Binding-site contacts:
Ligand atom O3 contacts residue ASP100 of chain 1.A at 2.5 Å (salt-bridge).
Ligand atom C2 contacts residue CA1 of chain 1.E at 3.4 Å.
Ligand atom C2 contacts residue ALA23 of chain 1.A at 4.1 Å (hydrophobic).
Ligand atom C5 contacts residue SER24 of chain 1.A at 3.9 Å.
Ligand atom C6 contacts residue THR46 of chain 1.A at 4.2 Å.
Ligand atom O2 contacts residue GLY98 of chain 1.A at 4.1 Å.
Ligand atom C3 contacts residue CA1 of chain 1.F at 3.4 Å.
Ligand atom O2 contacts residue CA1 of chain 1.E at 2.6 Å.
Ligand atom C2 contacts residue CA1 of chain 1.F at 3.9 Å.
Ligand atom O2 contacts residue ASP100 of chain 1.A at 3.6 Å.
Ligand atom C5 contacts residue GLY115 of chain 1.B at 4.0 Å.
Ligand atom O3 contacts residue CA1 of chain 1.E at 2.5 Å.
Ligand atom C4 contacts residue ASP100 of chain 1.A at 4.0 Å.
Ligand atom O4 contacts residue ASP102 of chain 1.A at 4.1 Å.
Ligand atom C2 contacts residue ASP105 of chain 1.A at 3.3 Å.
Ligand atom O4 contacts residue ASN22 of chain 1.A at 2.9 Å (h-bond).
Ligand atom C3 contacts residue ASP100 of chain 1.A at 3.2 Å.
Ligand atom C3 contacts residue ASP105 of chain 1.A at 3.7 Å.
Ligand atom O3 contacts residue CA1 of chain 1.F at 2.5 Å.
Ligand atom C4 contacts residue GLY115 of chain 1.B at 3.3 Å.
Ligand atom C1 contacts residue ALA23 of chain 1.A at 4.2 Å (hydrophobic).
Ligand atom C3 contacts residue ASP102 of chain 1.A at 4.2 Å.
Ligand atom O4 contacts residue ALA23 of chain 1.A at 3.4 Å.
Ligand atom O2 contacts residue ASP97 of chain 1.A at 2.8 Å (salt-bridge).
Ligand atom O3 contacts residue ASP102 of chain 1.A at 2.9 Å (salt-bridge).
Ligand atom O3 contacts residue ASP105 of chain 1.A at 3.1 Å (salt-bridge).
Ligand atom C6 contacts residue SER24 of chain 1.A at 3.7 Å.
Ligand atom O5 contacts residue SER24 of chain 1.A at 2.9 Å (h-bond).
Ligand atom O5 contacts residue ALA23 of chain 1.A at 3.7 Å.
Ligand atom O2 contacts residue ASP105 of chain 1.A at 3.3 Å (salt-bridge).
Ligand atom C4 contacts residue CA1 of chain 1.F at 3.4 Å.
Ligand atom O4 contacts residue GLY115 of chain 1.B at 2.5 Å (h-bond).
Ligand atom C6 contacts residue GLY115 of chain 1.B at 3.5 Å.
Ligand atom C1 contacts residue SER24 of chain 1.A at 3.9 Å.
Ligand atom C1 contacts residue ASP97 of chain 1.A at 3.9 Å.
Ligand atom C2 contacts residue ASP97 of chain 1.A at 3.6 Å.
Ligand atom O4 contacts residue ASP105 of chain 1.A at 3.8 Å.
Ligand atom O2 contacts residue GLU96 of chain 1.A at 3.5 Å (salt-bridge).
Ligand atom C3 contacts residue CA1 of chain 1.E at 3.4 Å.
Ligand atom O4 contacts residue CA1 of chain 1.F at 2.5 Å.

Sequence of chain 1.B:
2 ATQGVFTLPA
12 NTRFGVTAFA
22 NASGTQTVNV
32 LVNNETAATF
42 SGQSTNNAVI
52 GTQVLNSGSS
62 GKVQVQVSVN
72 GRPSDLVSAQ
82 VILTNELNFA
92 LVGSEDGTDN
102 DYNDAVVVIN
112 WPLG

The protein below binds the small molecule below.
Small molecule (SMILES): C[C@@H]1O[C@@H](O)[C@@H](O)[C@H](O)[C@@H]1O

Sequence of chain 1.A:
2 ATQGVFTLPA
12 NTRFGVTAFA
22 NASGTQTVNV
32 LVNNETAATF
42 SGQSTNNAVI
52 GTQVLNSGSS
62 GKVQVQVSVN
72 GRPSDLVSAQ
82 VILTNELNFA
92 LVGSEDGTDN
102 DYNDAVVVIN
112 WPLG